This small molecule binds to this protein.
Small molecule (SMILES): O=C(O)[C@@H]1O[C@H](O[C@H]2[C@@H](OS(=O)(=O)O)O[C@@H](O)[C@H](NS(=O)(=O)O)[C@H]2O)[C@@H](OS(=O)(=O)O)[C@H](O)[C@@H]1O

Sequence of chain 20.H:
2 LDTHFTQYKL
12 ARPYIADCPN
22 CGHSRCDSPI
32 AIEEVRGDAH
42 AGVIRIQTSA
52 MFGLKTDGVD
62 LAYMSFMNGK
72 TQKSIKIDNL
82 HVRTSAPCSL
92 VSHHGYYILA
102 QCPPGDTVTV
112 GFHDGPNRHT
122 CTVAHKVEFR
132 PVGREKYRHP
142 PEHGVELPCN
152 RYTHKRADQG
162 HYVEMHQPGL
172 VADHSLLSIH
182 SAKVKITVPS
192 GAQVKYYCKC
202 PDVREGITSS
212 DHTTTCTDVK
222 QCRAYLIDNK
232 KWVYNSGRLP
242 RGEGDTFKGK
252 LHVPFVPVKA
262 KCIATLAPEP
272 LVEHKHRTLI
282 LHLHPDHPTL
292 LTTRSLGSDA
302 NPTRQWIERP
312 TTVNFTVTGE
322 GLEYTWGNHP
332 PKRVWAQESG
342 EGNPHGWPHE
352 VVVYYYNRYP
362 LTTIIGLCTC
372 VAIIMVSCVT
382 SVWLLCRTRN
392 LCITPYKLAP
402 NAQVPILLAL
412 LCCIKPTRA

Sequence of chain 20.D:
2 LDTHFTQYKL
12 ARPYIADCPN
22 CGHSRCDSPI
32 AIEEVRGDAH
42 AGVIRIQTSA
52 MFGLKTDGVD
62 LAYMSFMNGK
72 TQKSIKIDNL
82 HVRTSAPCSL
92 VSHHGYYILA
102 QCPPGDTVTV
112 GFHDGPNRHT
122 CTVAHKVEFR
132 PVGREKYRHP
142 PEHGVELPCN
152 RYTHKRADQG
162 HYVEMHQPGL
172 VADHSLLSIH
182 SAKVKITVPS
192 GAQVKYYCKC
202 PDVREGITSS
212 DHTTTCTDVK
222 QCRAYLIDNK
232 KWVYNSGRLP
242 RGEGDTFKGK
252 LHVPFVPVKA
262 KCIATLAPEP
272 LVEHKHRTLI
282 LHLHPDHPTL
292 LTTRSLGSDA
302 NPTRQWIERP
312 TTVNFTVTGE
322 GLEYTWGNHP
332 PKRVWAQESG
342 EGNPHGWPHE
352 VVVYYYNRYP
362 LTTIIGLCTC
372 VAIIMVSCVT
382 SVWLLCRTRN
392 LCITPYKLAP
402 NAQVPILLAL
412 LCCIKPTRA

Binding-site contacts:
Ligand atom OAH contacts residue HIS82 of chain 20.D at 3.1 Å (h-bond).
Ligand atom OBF contacts residue HIS82 of chain 20.F at 3.9 Å.
Ligand atom OAH contacts residue ASN80 of chain 20.D at 3.2 Å (h-bond).
Ligand atom OBH contacts residue HIS114 of chain 20.F at 3.1 Å (h-bond).
Ligand atom OAF contacts residue HIS114 of chain 20.H at 4.1 Å.
Ligand atom OBC contacts residue HIS114 of chain 20.D at 4.1 Å.
Ligand atom OBF contacts residue HIS114 of chain 20.F at 3.9 Å.
Ligand atom C2 contacts residue HIS82 of chain 20.D at 4.2 Å.
Ligand atom C6 contacts residue ASN80 of chain 20.D at 3.8 Å.
Ligand atom O1 contacts residue HIS114 of chain 20.H at 2.8 Å (h-bond).
Ligand atom OBC contacts residue HIS82 of chain 20.F at 3.2 Å (h-bond).
Ligand atom OAF contacts residue HIS82 of chain 20.D at 3.2 Å (h-bond).
Ligand atom N2 contacts residue HIS114 of chain 20.H at 4.1 Å.
Ligand atom C1 contacts residue HIS82 of chain 20.H at 3.7 Å.
Ligand atom O4 contacts residue ASN80 of chain 20.D at 3.1 Å (h-bond).
Ligand atom OAB contacts residue HIS114 of chain 20.H at 3.3 Å.
Ligand atom OBA contacts residue HIS114 of chain 20.D at 3.0 Å (h-bond).
Ligand atom OBE contacts residue HIS82 of chain 20.F at 2.9 Å (h-bond).
Ligand atom SAG contacts residue HIS114 of chain 20.H at 4.1 Å.
Ligand atom O5 contacts residue HIS82 of chain 20.H at 3.2 Å (h-bond).
Ligand atom SBG contacts residue HIS82 of chain 20.F at 4.0 Å.
Ligand atom OAB contacts residue ARG119 of chain 20.H at 3.5 Å.
Ligand atom O2 contacts residue HIS82 of chain 20.F at 4.0 Å.
Ligand atom OBI contacts residue HIS82 of chain 20.F at 2.9 Å.
Ligand atom OBI contacts residue HIS114 of chain 20.F at 3.0 Å (h-bond).
Ligand atom SAG contacts residue HIS82 of chain 20.D at 3.7 Å.
Ligand atom O4 contacts residue HIS114 of chain 20.D at 3.6 Å.
Ligand atom SBB contacts residue HIS114 of chain 20.D at 4.2 Å.
Ligand atom C1 contacts residue HIS114 of chain 20.H at 3.5 Å.
Ligand atom OBA contacts residue HIS82 of chain 20.D at 4.3 Å.
Ligand atom C4 contacts residue ASN80 of chain 20.D at 4.0 Å.
Ligand atom SBG contacts residue HIS114 of chain 20.F at 3.5 Å (h-bond).
Ligand atom C5 contacts residue HIS82 of chain 20.H at 4.0 Å.
Ligand atom O6B contacts residue ASN80 of chain 20.D at 3.0 Å (h-bond).
Ligand atom SAG contacts residue ASN80 of chain 20.D at 4.3 Å.
Ligand atom C3 contacts residue HIS82 of chain 20.D at 4.3 Å.
Ligand atom O3 contacts residue HIS82 of chain 20.D at 3.9 Å.
Ligand atom O1 contacts residue HIS82 of chain 20.H at 3.6 Å.
Ligand atom SBB contacts residue HIS82 of chain 20.F at 3.5 Å (h-bond).
Ligand atom O3 contacts residue HIS114 of chain 20.D at 3.3 Å (h-bond).

Sequence of chain 20.F:
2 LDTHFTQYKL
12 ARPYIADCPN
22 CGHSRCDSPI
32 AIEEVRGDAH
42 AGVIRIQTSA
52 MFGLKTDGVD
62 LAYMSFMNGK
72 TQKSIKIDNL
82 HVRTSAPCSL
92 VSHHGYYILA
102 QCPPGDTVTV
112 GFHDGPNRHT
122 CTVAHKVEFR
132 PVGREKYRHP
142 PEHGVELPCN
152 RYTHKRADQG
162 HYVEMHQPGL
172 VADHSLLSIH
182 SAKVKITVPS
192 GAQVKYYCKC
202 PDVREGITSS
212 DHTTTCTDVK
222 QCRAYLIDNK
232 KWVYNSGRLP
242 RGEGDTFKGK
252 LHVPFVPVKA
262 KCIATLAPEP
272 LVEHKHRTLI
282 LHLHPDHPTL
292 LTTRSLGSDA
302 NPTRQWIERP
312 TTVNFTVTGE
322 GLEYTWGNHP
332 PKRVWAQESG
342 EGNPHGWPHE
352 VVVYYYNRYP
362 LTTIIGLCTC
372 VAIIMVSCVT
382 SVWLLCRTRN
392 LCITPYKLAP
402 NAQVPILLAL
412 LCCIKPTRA